Sequence of chain 1.A:
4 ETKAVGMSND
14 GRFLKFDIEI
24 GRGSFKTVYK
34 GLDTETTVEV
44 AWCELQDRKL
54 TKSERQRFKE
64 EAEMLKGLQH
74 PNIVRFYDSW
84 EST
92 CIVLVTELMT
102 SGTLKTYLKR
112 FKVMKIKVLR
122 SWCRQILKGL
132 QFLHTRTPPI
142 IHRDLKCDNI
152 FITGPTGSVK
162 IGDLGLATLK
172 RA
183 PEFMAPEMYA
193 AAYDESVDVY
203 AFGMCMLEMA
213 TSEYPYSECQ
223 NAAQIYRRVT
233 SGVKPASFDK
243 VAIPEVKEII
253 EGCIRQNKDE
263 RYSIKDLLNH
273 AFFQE

Binding-site contacts:
Ligand atom O4' contacts residue GLY24 of chain 1.A at 3.6 Å.
Ligand atom N6 contacts residue GLU98 of chain 1.A at 2.9 Å (salt-bridge).
Ligand atom N1 contacts residue ALA44 of chain 1.A at 3.8 Å.
Ligand atom N1 contacts residue MET100 of chain 1.A at 3.1 Å (h-bond).
Ligand atom O2A contacts residue MN1 of chain 1.F at 2.8 Å.
Ligand atom N7 contacts residue PHE152 of chain 1.A at 3.7 Å.
Ligand atom PB contacts residue GLY26 of chain 1.A at 4.0 Å.
Ligand atom C6 contacts residue MET100 of chain 1.A at 3.8 Å (hydrophobic).
Ligand atom PB contacts residue SER27 of chain 1.A at 3.9 Å.
Ligand atom O3A contacts residue LYS29 of chain 1.A at 2.8 Å (salt-bridge).
Ligand atom C8 contacts residue PHE152 of chain 1.A at 4.0 Å (hydrophobic).
Ligand atom O2G contacts residue MN1 of chain 1.F at 4.0 Å.
Ligand atom C4' contacts residue ARG25 of chain 1.A at 4.0 Å.
Ligand atom O1A contacts residue MN1 of chain 1.F at 2.6 Å.
Ligand atom O1B contacts residue GLY26 of chain 1.A at 3.5 Å.
Ligand atom N6 contacts residue THR97 of chain 1.A at 3.7 Å.
Ligand atom O1B contacts residue SER27 of chain 1.A at 2.6 Å (h-bond).
Ligand atom O1A contacts residue LYS29 of chain 1.A at 2.1 Å (salt-bridge).
Ligand atom PA contacts residue LYS29 of chain 1.A at 2.9 Å.
Ligand atom N1 contacts residue LEU99 of chain 1.A at 3.8 Å.
Ligand atom PA contacts residue MN1 of chain 1.F at 3.1 Å.
Ligand atom PG contacts residue LYS147 of chain 1.A at 3.9 Å.
Ligand atom C5' contacts residue LYS29 of chain 1.A at 3.2 Å.
Ligand atom N1 contacts residue GLU98 of chain 1.A at 4.0 Å.
Ligand atom C5 contacts residue PHE152 of chain 1.A at 4.0 Å (hydrophobic).
Ligand atom O2' contacts residue THR104 of chain 1.A at 3.8 Å.
Ligand atom O5' contacts residue LYS29 of chain 1.A at 3.5 Å (salt-bridge).
Ligand atom N6 contacts residue MET100 of chain 1.A at 3.7 Å.
Ligand atom C2 contacts residue LEU99 of chain 1.A at 3.9 Å (hydrophobic).
Ligand atom O2B contacts residue GLY26 of chain 1.A at 3.5 Å.
Ligand atom O3A contacts residue MN1 of chain 1.F at 3.9 Å.
Ligand atom C4' contacts residue GLY24 of chain 1.A at 3.8 Å.
Ligand atom N6 contacts residue ALA44 of chain 1.A at 3.8 Å.
Ligand atom C6 contacts residue ALA44 of chain 1.A at 3.9 Å (hydrophobic).
Ligand atom O2G contacts residue LYS147 of chain 1.A at 2.6 Å (salt-bridge).
Ligand atom C2 contacts residue MET100 of chain 1.A at 3.3 Å (hydrophobic).
Ligand atom O4' contacts residue VAL31 of chain 1.A at 3.3 Å.
Ligand atom C6 contacts residue GLU98 of chain 1.A at 3.9 Å.
Ligand atom O3G contacts residue ASP149 of chain 1.A at 4.0 Å.
Ligand atom O1A contacts residue ASP164 of chain 1.A at 4.0 Å.

This protein binds this small molecule.
Small molecule (SMILES): Nc1ncnc2c1ncn2[C@@H]1O[C@H](CO[P](=O)(O)O[P](=O)(O)NP(=O)(O)O)[C@@H](O)[C@H]1O